Binding-site contacts:
Ligand atom C2 contacts residue ASN36 of chain 1.A at 2.4 Å.
Ligand atom O7 contacts residue GLU35 of chain 1.A at 2.5 Å (salt-bridge).
Ligand atom O5 contacts residue TYR23 of chain 1.A at 3.2 Å (h-bond).
Ligand atom O5 contacts residue ASN36 of chain 1.A at 2.4 Å (h-bond).
Ligand atom C7 contacts residue ASN36 of chain 1.A at 3.5 Å.
Ligand atom N2 contacts residue ASN36 of chain 1.A at 2.8 Å (h-bond).
Ligand atom O6 contacts residue PRO8 of chain 1.A at 3.7 Å.
Ligand atom C5 contacts residue ASN36 of chain 1.A at 3.7 Å.
Ligand atom C3 contacts residue ASN36 of chain 1.A at 3.7 Å.
Ligand atom O7 contacts residue ASN36 of chain 1.A at 3.7 Å.
Ligand atom O6 contacts residue SER6 of chain 1.A at 4.2 Å.
Ligand atom C4 contacts residue ASN36 of chain 1.A at 4.2 Å.
Ligand atom C5 contacts residue TYR23 of chain 1.A at 3.6 Å (hydrophobic).
Ligand atom C1 contacts residue GLU35 of chain 1.A at 4.2 Å.
Ligand atom O6 contacts residue TYR23 of chain 1.A at 3.1 Å (h-bond).
Ligand atom C1 contacts residue TYR23 of chain 1.A at 3.7 Å (hydrophobic).
Ligand atom C1 contacts residue ASN36 of chain 1.A at 1.4 Å.
Ligand atom C7 contacts residue GLU35 of chain 1.A at 3.7 Å.
Ligand atom C6 contacts residue TYR23 of chain 1.A at 3.9 Å (hydrophobic).

The protein below binds the small molecule below.
Small molecule (SMILES): CC(=O)N[C@@H]1[C@@H](O)[C@H](O)[C@@H](CO)O[C@H]1O

Sequence of chain 1.A:
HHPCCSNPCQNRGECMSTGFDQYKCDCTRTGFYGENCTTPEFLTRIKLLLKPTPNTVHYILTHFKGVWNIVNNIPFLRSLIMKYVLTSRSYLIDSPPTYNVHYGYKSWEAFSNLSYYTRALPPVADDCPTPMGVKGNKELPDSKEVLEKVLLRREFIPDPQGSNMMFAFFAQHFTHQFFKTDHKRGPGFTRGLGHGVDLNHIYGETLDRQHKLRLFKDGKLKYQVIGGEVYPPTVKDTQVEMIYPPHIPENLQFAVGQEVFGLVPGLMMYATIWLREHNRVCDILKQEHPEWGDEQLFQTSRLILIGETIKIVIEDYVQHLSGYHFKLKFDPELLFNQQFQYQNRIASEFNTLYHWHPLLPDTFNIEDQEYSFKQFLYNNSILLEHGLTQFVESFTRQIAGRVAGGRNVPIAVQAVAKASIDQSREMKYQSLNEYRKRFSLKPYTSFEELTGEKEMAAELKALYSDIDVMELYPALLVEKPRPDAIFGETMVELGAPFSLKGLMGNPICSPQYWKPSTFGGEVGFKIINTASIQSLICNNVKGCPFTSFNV